Binding-site contacts:
Ligand atom C4 contacts residue ASN202 of chain 2.A at 4.2 Å.
Ligand atom C8 contacts residue THR203 of chain 2.A at 3.8 Å.
Ligand atom N2 contacts residue ASN202 of chain 2.A at 2.8 Å (h-bond).
Ligand atom O5 contacts residue ARG197 of chain 2.A at 2.8 Å (salt-bridge).
Ligand atom C7 contacts residue ASN202 of chain 2.A at 3.2 Å.
Ligand atom C7 contacts residue THR203 of chain 2.A at 4.2 Å.
Ligand atom C1 contacts residue ASN202 of chain 2.A at 1.4 Å.
Ligand atom C5 contacts residue ARG197 of chain 2.A at 3.7 Å.
Ligand atom C8 contacts residue ASN202 of chain 2.A at 3.5 Å.
Ligand atom O5 contacts residue ASN202 of chain 2.A at 2.4 Å (h-bond).
Ligand atom C6 contacts residue ARG197 of chain 2.A at 3.7 Å.
Ligand atom C8 contacts residue VAL179 of chain 2.A at 4.5 Å (hydrophobic).
Ligand atom O6 contacts residue ARG197 of chain 2.A at 4.3 Å.
Ligand atom C3 contacts residue ASN202 of chain 2.A at 3.6 Å.
Ligand atom C5 contacts residue ASN202 of chain 2.A at 3.7 Å.
Ligand atom O7 contacts residue ASN202 of chain 2.A at 3.4 Å (h-bond).
Ligand atom C6 contacts residue VAL179 of chain 2.A at 4.2 Å (hydrophobic).
Ligand atom C1 contacts residue ARG197 of chain 2.A at 3.5 Å.
Ligand atom C8 contacts residue ILE199 of chain 2.A at 3.8 Å (hydrophobic).
Ligand atom C2 contacts residue ASN202 of chain 2.A at 2.4 Å.
Ligand atom N2 contacts residue THR203 of chain 2.A at 3.8 Å.

A protein and the small-molecule ligand that binds it are described below.
Small molecule (SMILES): CC(=O)N[C@H]1[C@H](O[C@H]2[C@H](O)[C@@H](NC(C)=O)CO[C@@H]2CO)O[C@H](CO)[C@@H](O)[C@@H]1O

Sequence of chain 2.A:
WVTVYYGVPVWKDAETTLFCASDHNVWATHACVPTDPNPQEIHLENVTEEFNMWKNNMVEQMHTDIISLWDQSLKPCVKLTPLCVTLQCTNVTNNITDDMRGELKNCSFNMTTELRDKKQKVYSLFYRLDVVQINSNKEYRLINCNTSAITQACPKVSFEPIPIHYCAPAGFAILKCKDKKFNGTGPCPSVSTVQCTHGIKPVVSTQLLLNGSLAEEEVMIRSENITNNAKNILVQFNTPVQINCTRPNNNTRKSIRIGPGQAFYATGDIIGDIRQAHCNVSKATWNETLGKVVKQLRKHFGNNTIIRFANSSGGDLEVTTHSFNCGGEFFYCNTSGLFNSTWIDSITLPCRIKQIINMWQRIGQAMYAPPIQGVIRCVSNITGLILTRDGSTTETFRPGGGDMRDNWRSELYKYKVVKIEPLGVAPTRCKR